This small molecule binds to this protein.
Small molecule (SMILES): COCC(=O)N[C@H](C)c1ccccc1

Sequence of chain 1.A:
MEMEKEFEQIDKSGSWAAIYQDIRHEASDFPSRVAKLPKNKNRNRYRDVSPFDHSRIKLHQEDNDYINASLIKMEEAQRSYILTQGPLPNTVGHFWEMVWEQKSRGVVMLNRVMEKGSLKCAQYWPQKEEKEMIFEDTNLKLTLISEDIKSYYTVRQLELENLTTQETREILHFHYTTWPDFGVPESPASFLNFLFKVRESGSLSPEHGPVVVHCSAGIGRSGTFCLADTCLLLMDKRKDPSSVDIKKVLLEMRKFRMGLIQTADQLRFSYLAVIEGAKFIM

Binding-site contacts:
Ligand atom C06 contacts residue GLU170 of chain 1.A at 4.1 Å.
Ligand atom C08 contacts residue GLN157 of chain 1.A at 3.9 Å.
Ligand atom O13 contacts residue ASP148 of chain 1.A at 3.6 Å.
Ligand atom C02 contacts residue VAL155 of chain 1.A at 4.0 Å (hydrophobic).
Ligand atom C01 contacts residue VAL155 of chain 1.A at 3.4 Å (hydrophobic).
Ligand atom C03 contacts residue GLN157 of chain 1.A at 3.5 Å.
Ligand atom C06 contacts residue GLN157 of chain 1.A at 2.0 Å.
Ligand atom C01 contacts residue SER146 of chain 1.A at 3.7 Å.
Ligand atom C01 contacts residue ARG156 of chain 1.A at 4.3 Å.
Ligand atom C05 contacts residue GLN157 of chain 1.A at 1.6 Å.
Ligand atom C06 contacts residue LEU172 of chain 1.A at 4.4 Å (hydrophobic).
Ligand atom C07 contacts residue GLN157 of chain 1.A at 3.2 Å.
Ligand atom O11 contacts residue ASP148 of chain 1.A at 3.8 Å.
Ligand atom C02 contacts residue ASP148 of chain 1.A at 4.5 Å.
Ligand atom C10 contacts residue ASP148 of chain 1.A at 3.5 Å.
Ligand atom C14 contacts residue ASP148 of chain 1.A at 3.8 Å.
Ligand atom N09 contacts residue ASP148 of chain 1.A at 4.0 Å.
Ligand atom C04 contacts residue GLN157 of chain 1.A at 2.6 Å.
Ligand atom C12 contacts residue ASP148 of chain 1.A at 3.2 Å.
Ligand atom C01 contacts residue GLN157 of chain 1.A at 3.8 Å.
Ligand atom C08 contacts residue LEU172 of chain 1.A at 4.5 Å (hydrophobic).
Ligand atom C04 contacts residue SER146 of chain 1.A at 3.9 Å.
Ligand atom C01 contacts residue ASP148 of chain 1.A at 4.2 Å.
Ligand atom C02 contacts residue GLN157 of chain 1.A at 4.3 Å.
Ligand atom C07 contacts residue LEU172 of chain 1.A at 4.1 Å (hydrophobic).